Sequence of chain 1.H:
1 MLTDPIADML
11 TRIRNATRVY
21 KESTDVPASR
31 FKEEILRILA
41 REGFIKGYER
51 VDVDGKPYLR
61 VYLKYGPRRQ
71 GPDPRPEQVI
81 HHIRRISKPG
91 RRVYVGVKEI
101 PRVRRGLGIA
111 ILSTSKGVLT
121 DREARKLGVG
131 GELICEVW

Binding-site contacts:
Ligand atom O31 contacts residue LYS88 of chain 1.H at 4.1 Å.

The protein below binds the small molecule below.
Small molecule (SMILES): NC[C@@H]1O[C@H](O[C@H]2[C@@H](O)[C@H](O[C@@H]3[C@@H](O)[C@H](N)C[C@H](N)[C@H]3O[C@H]3O[C@H](CO)[C@@H](O)[C@H](O)[C@H]3N)O[C@@H]2CO)[C@H](N)[C@@H](O)[C@@H]1O